A protein and the small-molecule ligand that binds it are described below.
Small molecule (SMILES): CCOc1noc2cc(OCCC3CCN(c4ccc(C)nn4)CC3)ccc12

Binding-site contacts:
Ligand atom N07 contacts residue LEU101 of chain 8.A at 3.7 Å.
Ligand atom C28 contacts residue TYR145 of chain 8.A at 3.3 Å (hydrophobic).
Ligand atom C15 contacts residue LEU182 of chain 8.A at 3.7 Å (hydrophobic).
Ligand atom C09 contacts residue TYR191 of chain 8.A at 3.6 Å (hydrophobic).
Ligand atom C12 contacts residue ILE99 of chain 8.A at 3.7 Å (hydrophobic).
Ligand atom C18 contacts residue LEU182 of chain 8.A at 3.2 Å (hydrophobic).
Ligand atom N06 contacts residue LEU101 of chain 8.A at 3.2 Å.
Ligand atom C15 contacts residue ILE123 of chain 8.A at 3.6 Å (hydrophobic).
Ligand atom C22 contacts residue ILE99 of chain 8.A at 3.9 Å (hydrophobic).
Ligand atom C04 contacts residue MET213 of chain 8.A at 3.9 Å (hydrophobic).
Ligand atom C05 contacts residue LEU101 of chain 8.A at 3.9 Å (hydrophobic).
Ligand atom C14 contacts residue HIS237 of chain 8.A at 3.5 Å.
Ligand atom C14 contacts residue SER121 of chain 8.A at 3.5 Å.
Ligand atom C18 contacts residue ILE99 of chain 8.A at 3.8 Å (hydrophobic).
Ligand atom O26 contacts residue PHE180 of chain 8.A at 3.7 Å.
Ligand atom C09 contacts residue LEU101 of chain 8.A at 3.8 Å (hydrophobic).
Ligand atom C28 contacts residue ALA167 of chain 8.A at 3.1 Å (hydrophobic).
Ligand atom N24 contacts residue PHE180 of chain 8.A at 3.6 Å.
Ligand atom C17 contacts residue LEU182 of chain 8.A at 3.7 Å (hydrophobic).
Ligand atom C10 contacts residue TYR191 of chain 8.A at 3.7 Å (hydrophobic).
Ligand atom O23 contacts residue LEU216 of chain 8.A at 3.7 Å.
Ligand atom C17 contacts residue ILE99 of chain 8.A at 3.8 Å (hydrophobic).
Ligand atom C19 contacts residue TYR145 of chain 8.A at 3.2 Å (hydrophobic).
Ligand atom N24 contacts residue LEU216 of chain 8.A at 3.5 Å.
Ligand atom C21 contacts residue ILE123 of chain 8.A at 3.8 Å (hydrophobic).
Ligand atom O16 contacts residue ILE99 of chain 8.A at 3.6 Å.
Ligand atom C01 contacts residue THR207 of chain 8.A at 2.9 Å.
Ligand atom C25 contacts residue PHE180 of chain 8.A at 3.5 Å (hydrophobic).
Ligand atom C28 contacts residue MET144 of chain 8.A at 3.8 Å (hydrophobic).
Ligand atom C03 contacts residue ASN211 of chain 8.A at 3.1 Å.
Ligand atom C04 contacts residue ASN211 of chain 8.A at 3.4 Å.
Ligand atom C22 contacts residue ILE123 of chain 8.A at 3.6 Å (hydrophobic).
Ligand atom C18 contacts residue TYR145 of chain 8.A at 3.8 Å (hydrophobic).
Ligand atom C27 contacts residue PHE180 of chain 8.A at 3.2 Å (hydrophobic).
Ligand atom C19 contacts residue LEU182 of chain 8.A at 3.6 Å (hydrophobic).
Ligand atom N08 contacts residue LEU101 of chain 8.A at 3.8 Å.
Ligand atom C28 contacts residue TYR143 of chain 8.A at 3.4 Å (hydrophobic).
Ligand atom C01 contacts residue TYR192 of chain 8.A at 2.9 Å (hydrophobic).
Ligand atom C13 contacts residue MET213 of chain 8.A at 3.4 Å (hydrophobic).
Ligand atom O26 contacts residue TYR145 of chain 8.A at 3.2 Å.

Sequence of chain 8.A:
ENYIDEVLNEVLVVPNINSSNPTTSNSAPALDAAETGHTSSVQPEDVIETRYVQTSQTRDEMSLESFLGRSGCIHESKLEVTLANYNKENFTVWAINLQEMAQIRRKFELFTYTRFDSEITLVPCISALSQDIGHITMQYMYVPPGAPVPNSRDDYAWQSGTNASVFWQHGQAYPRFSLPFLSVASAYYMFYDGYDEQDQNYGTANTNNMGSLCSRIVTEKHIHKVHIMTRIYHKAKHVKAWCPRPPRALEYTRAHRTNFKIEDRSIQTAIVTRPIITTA